Binding-site contacts:
Ligand atom C4 contacts residue ASN204 of chain 1.E at 4.2 Å.
Ligand atom C8 contacts residue SER244 of chain 1.E at 3.9 Å.
Ligand atom C5 contacts residue THR206 of chain 1.E at 4.4 Å.
Ligand atom C2 contacts residue ASN204 of chain 1.E at 2.5 Å.
Ligand atom O7 contacts residue ASN204 of chain 1.E at 4.4 Å.
Ligand atom C7 contacts residue ASN204 of chain 1.E at 3.9 Å.
Ligand atom O5 contacts residue THR206 of chain 1.E at 4.2 Å.
Ligand atom O5 contacts residue ASN204 of chain 1.E at 2.4 Å (h-bond).
Ligand atom N2 contacts residue ASN204 of chain 1.E at 2.9 Å (h-bond).
Ligand atom C1 contacts residue THR206 of chain 1.E at 3.7 Å.
Ligand atom C8 contacts residue GLU245 of chain 1.E at 4.2 Å.
Ligand atom N2 contacts residue THR206 of chain 1.E at 4.5 Å.
Ligand atom C5 contacts residue ASN204 of chain 1.E at 3.7 Å.
Ligand atom C3 contacts residue ASN204 of chain 1.E at 3.8 Å.
Ligand atom C1 contacts residue ASN204 of chain 1.E at 1.4 Å.

A small-molecule ligand and the protein it binds are described below.
Small molecule (SMILES): CC(=O)N[C@@H]1[C@@H](O)[C@H](O)[C@@H](CO)O[C@H]1O

Sequence of chain 1.E:
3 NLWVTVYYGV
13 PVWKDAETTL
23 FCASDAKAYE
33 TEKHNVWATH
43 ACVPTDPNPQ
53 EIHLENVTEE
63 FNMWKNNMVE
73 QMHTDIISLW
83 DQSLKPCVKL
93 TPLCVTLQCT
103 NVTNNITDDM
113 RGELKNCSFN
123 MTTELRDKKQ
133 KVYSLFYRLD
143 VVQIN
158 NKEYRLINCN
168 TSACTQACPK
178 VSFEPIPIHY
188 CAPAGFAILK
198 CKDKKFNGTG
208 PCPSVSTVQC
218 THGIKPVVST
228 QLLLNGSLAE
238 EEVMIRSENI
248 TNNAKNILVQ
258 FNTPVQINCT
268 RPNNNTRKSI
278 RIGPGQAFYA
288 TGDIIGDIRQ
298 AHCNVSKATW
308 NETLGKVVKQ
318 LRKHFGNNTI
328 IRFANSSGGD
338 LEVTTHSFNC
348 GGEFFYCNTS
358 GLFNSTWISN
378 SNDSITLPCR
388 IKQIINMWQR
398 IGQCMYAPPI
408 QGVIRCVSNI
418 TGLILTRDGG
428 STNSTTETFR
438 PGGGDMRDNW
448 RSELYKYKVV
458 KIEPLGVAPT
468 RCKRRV